Sequence of chain 1.A:
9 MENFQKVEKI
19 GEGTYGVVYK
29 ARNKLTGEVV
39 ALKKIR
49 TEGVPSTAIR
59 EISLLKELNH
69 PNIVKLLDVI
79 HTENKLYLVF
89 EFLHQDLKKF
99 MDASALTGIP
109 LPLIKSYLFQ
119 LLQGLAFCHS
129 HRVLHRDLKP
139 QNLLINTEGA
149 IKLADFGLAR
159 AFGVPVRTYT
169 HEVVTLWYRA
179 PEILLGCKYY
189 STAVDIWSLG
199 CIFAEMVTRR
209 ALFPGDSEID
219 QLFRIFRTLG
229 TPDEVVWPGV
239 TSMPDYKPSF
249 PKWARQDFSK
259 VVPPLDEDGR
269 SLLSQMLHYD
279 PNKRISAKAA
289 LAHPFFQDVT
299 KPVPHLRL

Binding-site contacts:
Ligand atom C07 contacts residue LEU142 of chain 1.A at 3.9 Å (hydrophobic).
Ligand atom O20 contacts residue VAL26 of chain 1.A at 3.0 Å.
Ligand atom N02 contacts residue ALA39 of chain 1.A at 3.3 Å.
Ligand atom C10 contacts residue VAL26 of chain 1.A at 3.8 Å (hydrophobic).
Ligand atom C14 contacts residue HIS92 of chain 1.A at 3.4 Å.
Ligand atom O18 contacts residue LEU142 of chain 1.A at 3.8 Å.
Ligand atom C12 contacts residue HIS92 of chain 1.A at 3.8 Å.
Ligand atom N04 contacts residue GLN93 of chain 1.A at 3.8 Å.
Ligand atom C13 contacts residue GLN93 of chain 1.A at 3.9 Å.
Ligand atom C17 contacts residue HIS92 of chain 1.A at 3.7 Å.
Ligand atom C16 contacts residue PHE90 of chain 1.A at 3.8 Å (hydrophobic).
Ligand atom O18 contacts residue PHE90 of chain 1.A at 3.5 Å.
Ligand atom C15 contacts residue HIS92 of chain 1.A at 3.8 Å.
Ligand atom C12 contacts residue LEU142 of chain 1.A at 4.0 Å (hydrophobic).
Ligand atom O18 contacts residue GLU89 of chain 1.A at 4.0 Å.
Ligand atom C08 contacts residue ILE18 of chain 1.A at 3.3 Å (hydrophobic).
Ligand atom C07 contacts residue ILE18 of chain 1.A at 4.0 Å (hydrophobic).
Ligand atom N01 contacts residue VAL26 of chain 1.A at 3.4 Å.
Ligand atom C17 contacts residue ILE18 of chain 1.A at 3.6 Å (hydrophobic).
Ligand atom C11 contacts residue LEU142 of chain 1.A at 3.4 Å (hydrophobic).
Ligand atom C09 contacts residue ILE18 of chain 1.A at 3.6 Å (hydrophobic).
Ligand atom N03 contacts residue LEU142 of chain 1.A at 4.0 Å.
Ligand atom O19 contacts residue LYS41 of chain 1.A at 3.9 Å.
Ligand atom C17 contacts residue PHE90 of chain 1.A at 3.6 Å (hydrophobic).
Ligand atom C16 contacts residue ILE18 of chain 1.A at 3.8 Å (hydrophobic).
Ligand atom O18 contacts residue LEU91 of chain 1.A at 3.0 Å (h-bond).
Ligand atom O19 contacts residue VAL26 of chain 1.A at 3.4 Å.
Ligand atom C17 contacts residue LEU91 of chain 1.A at 3.5 Å (hydrophobic).
Ligand atom C13 contacts residue LEU91 of chain 1.A at 3.6 Å (hydrophobic).
Ligand atom O18 contacts residue ALA39 of chain 1.A at 3.9 Å.
Ligand atom N03 contacts residue LEU91 of chain 1.A at 2.9 Å (h-bond).
Ligand atom C12 contacts residue LEU91 of chain 1.A at 3.2 Å (hydrophobic).
Ligand atom C16 contacts residue HIS92 of chain 1.A at 3.9 Å.
Ligand atom N04 contacts residue HIS92 of chain 1.A at 3.1 Å (h-bond).
Ligand atom C06 contacts residue LEU142 of chain 1.A at 3.6 Å (hydrophobic).
Ligand atom N02 contacts residue GLU89 of chain 1.A at 3.1 Å (salt-bridge).
Ligand atom N02 contacts residue LEU142 of chain 1.A at 3.4 Å.
Ligand atom C12 contacts residue GLN93 of chain 1.A at 3.6 Å.
Ligand atom C13 contacts residue HIS92 of chain 1.A at 3.3 Å.
Ligand atom C11 contacts residue ALA39 of chain 1.A at 3.5 Å (hydrophobic).

A small-molecule ligand and the protein it binds are described below.
Small molecule (SMILES): NC(=O)c1cc([N+](=O)[O-])ccc1NCc1ccccn1